Binding-site contacts:
Ligand atom O5 contacts residue ASN185 of chain 1.A at 2.4 Å (h-bond).
Ligand atom C1 contacts residue ASN185 of chain 1.A at 1.4 Å.
Ligand atom N2 contacts residue ASN185 of chain 1.A at 2.9 Å (h-bond).
Ligand atom C5 contacts residue ASN185 of chain 1.A at 3.7 Å.
Ligand atom C8 contacts residue ASN185 of chain 1.A at 3.1 Å.
Ligand atom O6 contacts residue PHE183 of chain 1.A at 3.4 Å (h-bond).
Ligand atom O5 contacts residue PHE183 of chain 1.A at 3.8 Å.
Ligand atom C2 contacts residue ASN185 of chain 1.A at 2.5 Å.
Ligand atom C3 contacts residue ASN185 of chain 1.A at 3.8 Å.
Ligand atom C4 contacts residue ASN185 of chain 1.A at 4.3 Å.
Ligand atom O5 contacts residue PHE184 of chain 1.A at 4.4 Å.
Ligand atom O7 contacts residue ASN185 of chain 1.A at 4.0 Å.
Ligand atom C7 contacts residue ASN185 of chain 1.A at 3.1 Å.
Ligand atom C6 contacts residue PHE183 of chain 1.A at 4.2 Å (hydrophobic).
Ligand atom C8 contacts residue ARG182 of chain 1.A at 4.3 Å.

Sequence of chain 1.A:
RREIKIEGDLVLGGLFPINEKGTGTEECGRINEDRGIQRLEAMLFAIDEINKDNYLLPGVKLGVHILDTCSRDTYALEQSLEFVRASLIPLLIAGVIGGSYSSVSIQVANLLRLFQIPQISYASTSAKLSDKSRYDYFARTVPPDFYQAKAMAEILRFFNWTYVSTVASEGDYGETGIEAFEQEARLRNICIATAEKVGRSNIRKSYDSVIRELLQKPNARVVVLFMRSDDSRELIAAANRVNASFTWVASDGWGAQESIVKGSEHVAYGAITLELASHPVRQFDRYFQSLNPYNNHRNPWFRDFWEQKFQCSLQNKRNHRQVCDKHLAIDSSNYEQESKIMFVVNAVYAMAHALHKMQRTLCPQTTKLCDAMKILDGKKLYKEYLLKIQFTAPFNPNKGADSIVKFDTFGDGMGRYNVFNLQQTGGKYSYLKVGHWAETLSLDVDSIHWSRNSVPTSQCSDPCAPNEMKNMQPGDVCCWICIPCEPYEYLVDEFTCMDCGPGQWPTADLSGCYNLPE

A small-molecule ligand and the protein it binds are described below.
Small molecule (SMILES): CC(=O)N[C@@H]1[C@@H](O)[C@H](O)[C@@H](CO)O[C@H]1O